Sequence of chain 1.A:
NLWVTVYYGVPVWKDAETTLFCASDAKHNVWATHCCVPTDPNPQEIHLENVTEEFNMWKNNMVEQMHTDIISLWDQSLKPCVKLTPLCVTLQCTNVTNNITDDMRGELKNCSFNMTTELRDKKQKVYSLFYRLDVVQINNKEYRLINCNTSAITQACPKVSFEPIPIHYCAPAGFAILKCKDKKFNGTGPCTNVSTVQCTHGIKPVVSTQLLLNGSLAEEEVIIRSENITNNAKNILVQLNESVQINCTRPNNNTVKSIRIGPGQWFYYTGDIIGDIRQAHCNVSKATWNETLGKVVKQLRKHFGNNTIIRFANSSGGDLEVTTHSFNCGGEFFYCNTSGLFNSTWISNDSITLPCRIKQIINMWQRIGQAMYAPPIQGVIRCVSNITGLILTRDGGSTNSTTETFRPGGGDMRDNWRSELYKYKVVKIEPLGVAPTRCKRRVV

A protein and the small-molecule ligand that binds it are described below.
Small molecule (SMILES): CC(=O)N[C@H]1[C@H](O[C@H]2[C@H](O)[C@@H](NC(C)=O)CO[C@@H]2CO)O[C@H](CO)[C@@H](O)[C@@H]1O

Binding-site contacts:
Ligand atom C2 contacts residue THR238 of chain 1.A at 3.4 Å.
Ligand atom C7 contacts residue THR238 of chain 1.A at 3.8 Å.
Ligand atom O6 contacts residue NAG1 of chain 1.EA at 3.5 Å (h-bond).
Ligand atom C7 contacts residue ASN236 of chain 1.A at 3.1 Å.
Ligand atom C5 contacts residue ASN236 of chain 1.A at 3.7 Å.
Ligand atom O7 contacts residue SER276 of chain 1.A at 3.6 Å.
Ligand atom C2 contacts residue ASN236 of chain 1.A at 2.5 Å.
Ligand atom C8 contacts residue SER276 of chain 1.A at 3.2 Å.
Ligand atom C7 contacts residue SER276 of chain 1.A at 3.7 Å.
Ligand atom C6 contacts residue NAG1 of chain 1.EA at 4.5 Å.
Ligand atom N2 contacts residue ASN236 of chain 1.A at 2.9 Å (h-bond).
Ligand atom C8 contacts residue ASN236 of chain 1.A at 3.2 Å.
Ligand atom O3 contacts residue THR238 of chain 1.A at 3.8 Å.
Ligand atom N2 contacts residue THR238 of chain 1.A at 2.8 Å (h-bond).
Ligand atom C3 contacts residue THR238 of chain 1.A at 3.3 Å.
Ligand atom O7 contacts residue ILE279 of chain 1.A at 4.3 Å.
Ligand atom C4 contacts residue ASN236 of chain 1.A at 4.2 Å.
Ligand atom C1 contacts residue THR238 of chain 1.A at 3.8 Å.
Ligand atom C8 contacts residue TRP98 of chain 1.A at 3.3 Å (hydrophobic).
Ligand atom C1 contacts residue ASN236 of chain 1.A at 1.4 Å.
Ligand atom O5 contacts residue ASN236 of chain 1.A at 2.4 Å (h-bond).
Ligand atom O7 contacts residue ASN236 of chain 1.A at 3.0 Å (h-bond).
Ligand atom C8 contacts residue THR238 of chain 1.A at 3.9 Å.
Ligand atom C3 contacts residue ASN236 of chain 1.A at 3.8 Å.